A protein and the small-molecule ligand that binds it are described below.
Small molecule (SMILES): COc1ccc(-c2ccncc2)cc1

Sequence of chain 1.A:
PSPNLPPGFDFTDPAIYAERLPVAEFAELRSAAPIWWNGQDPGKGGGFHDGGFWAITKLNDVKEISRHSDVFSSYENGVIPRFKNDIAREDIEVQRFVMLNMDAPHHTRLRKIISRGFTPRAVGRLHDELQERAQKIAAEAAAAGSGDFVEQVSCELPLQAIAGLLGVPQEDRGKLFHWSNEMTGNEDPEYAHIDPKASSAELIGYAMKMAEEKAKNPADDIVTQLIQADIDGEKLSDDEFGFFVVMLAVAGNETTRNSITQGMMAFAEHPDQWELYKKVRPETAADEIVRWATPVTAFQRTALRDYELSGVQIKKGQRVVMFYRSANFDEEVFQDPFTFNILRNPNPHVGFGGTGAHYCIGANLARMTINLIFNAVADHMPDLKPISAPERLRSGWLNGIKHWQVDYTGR

Binding-site contacts:
Ligand atom C08 contacts residue HEM1 of chain 1.E at 4.3 Å.
Ligand atom C05 contacts residue VAL252 of chain 1.A at 3.7 Å (hydrophobic).
Ligand atom C03 contacts residue TRP399 of chain 1.A at 3.4 Å (hydrophobic).
Ligand atom C06 contacts residue ALA253 of chain 1.A at 4.1 Å (hydrophobic).
Ligand atom C13 contacts residue VAL252 of chain 1.A at 4.0 Å (hydrophobic).
Ligand atom C12 contacts residue ALA253 of chain 1.A at 3.8 Å (hydrophobic).
Ligand atom C08 contacts residue THR257 of chain 1.A at 3.5 Å.
Ligand atom C09 contacts residue HEM1 of chain 1.E at 3.0 Å.
Ligand atom C11 contacts residue ALA253 of chain 1.A at 3.9 Å (hydrophobic).
Ligand atom C06 contacts residue TRP399 of chain 1.A at 4.2 Å (hydrophobic).
Ligand atom C05 contacts residue LEU102 of chain 1.A at 4.1 Å (hydrophobic).
Ligand atom C07 contacts residue ALA253 of chain 1.A at 3.7 Å (hydrophobic).
Ligand atom C01 contacts residue VAL252 of chain 1.A at 4.1 Å (hydrophobic).
Ligand atom C01 contacts residue THR186 of chain 1.A at 3.4 Å.
Ligand atom C04 contacts residue TRP399 of chain 1.A at 3.8 Å (hydrophobic).
Ligand atom C09 contacts residue THR257 of chain 1.A at 3.4 Å.
Ligand atom C05 contacts residue TRP399 of chain 1.A at 4.2 Å (hydrophobic).
Ligand atom C03 contacts residue VAL252 of chain 1.A at 3.2 Å (hydrophobic).
Ligand atom C14 contacts residue LEU400 of chain 1.A at 4.3 Å (hydrophobic).
Ligand atom C14 contacts residue VAL252 of chain 1.A at 3.6 Å (hydrophobic).
Ligand atom C04 contacts residue VAL252 of chain 1.A at 3.3 Å (hydrophobic).
Ligand atom C01 contacts residue LEU400 of chain 1.A at 4.3 Å (hydrophobic).
Ligand atom C01 contacts residue TRP399 of chain 1.A at 4.0 Å (hydrophobic).
Ligand atom C11 contacts residue HEM1 of chain 1.E at 3.0 Å.
Ligand atom C12 contacts residue PHE301 of chain 1.A at 3.9 Å (hydrophobic).
Ligand atom O02 contacts residue TRP399 of chain 1.A at 3.7 Å.
Ligand atom C13 contacts residue ALA253 of chain 1.A at 4.3 Å (hydrophobic).
Ligand atom C12 contacts residue LEU102 of chain 1.A at 4.1 Å (hydrophobic).
Ligand atom C08 contacts residue ALA253 of chain 1.A at 3.4 Å (hydrophobic).
Ligand atom C04 contacts residue ILE82 of chain 1.A at 4.2 Å (hydrophobic).
Ligand atom N10 contacts residue HEM1 of chain 1.E at 2.2 Å.
Ligand atom C13 contacts residue TRP399 of chain 1.A at 3.9 Å (hydrophobic).
Ligand atom N10 contacts residue ALA253 of chain 1.A at 3.8 Å.
Ligand atom C12 contacts residue HEM1 of chain 1.E at 4.2 Å.
Ligand atom C09 contacts residue ALA253 of chain 1.A at 3.3 Å (hydrophobic).
Ligand atom C06 contacts residue VAL252 of chain 1.A at 4.1 Å (hydrophobic).
Ligand atom O02 contacts residue ILE82 of chain 1.A at 4.1 Å.
Ligand atom C01 contacts residue MET185 of chain 1.A at 3.6 Å (hydrophobic).
Ligand atom O02 contacts residue VAL252 of chain 1.A at 3.6 Å.
Ligand atom C14 contacts residue TRP399 of chain 1.A at 3.5 Å (hydrophobic).